Sequence of chain 1.A:
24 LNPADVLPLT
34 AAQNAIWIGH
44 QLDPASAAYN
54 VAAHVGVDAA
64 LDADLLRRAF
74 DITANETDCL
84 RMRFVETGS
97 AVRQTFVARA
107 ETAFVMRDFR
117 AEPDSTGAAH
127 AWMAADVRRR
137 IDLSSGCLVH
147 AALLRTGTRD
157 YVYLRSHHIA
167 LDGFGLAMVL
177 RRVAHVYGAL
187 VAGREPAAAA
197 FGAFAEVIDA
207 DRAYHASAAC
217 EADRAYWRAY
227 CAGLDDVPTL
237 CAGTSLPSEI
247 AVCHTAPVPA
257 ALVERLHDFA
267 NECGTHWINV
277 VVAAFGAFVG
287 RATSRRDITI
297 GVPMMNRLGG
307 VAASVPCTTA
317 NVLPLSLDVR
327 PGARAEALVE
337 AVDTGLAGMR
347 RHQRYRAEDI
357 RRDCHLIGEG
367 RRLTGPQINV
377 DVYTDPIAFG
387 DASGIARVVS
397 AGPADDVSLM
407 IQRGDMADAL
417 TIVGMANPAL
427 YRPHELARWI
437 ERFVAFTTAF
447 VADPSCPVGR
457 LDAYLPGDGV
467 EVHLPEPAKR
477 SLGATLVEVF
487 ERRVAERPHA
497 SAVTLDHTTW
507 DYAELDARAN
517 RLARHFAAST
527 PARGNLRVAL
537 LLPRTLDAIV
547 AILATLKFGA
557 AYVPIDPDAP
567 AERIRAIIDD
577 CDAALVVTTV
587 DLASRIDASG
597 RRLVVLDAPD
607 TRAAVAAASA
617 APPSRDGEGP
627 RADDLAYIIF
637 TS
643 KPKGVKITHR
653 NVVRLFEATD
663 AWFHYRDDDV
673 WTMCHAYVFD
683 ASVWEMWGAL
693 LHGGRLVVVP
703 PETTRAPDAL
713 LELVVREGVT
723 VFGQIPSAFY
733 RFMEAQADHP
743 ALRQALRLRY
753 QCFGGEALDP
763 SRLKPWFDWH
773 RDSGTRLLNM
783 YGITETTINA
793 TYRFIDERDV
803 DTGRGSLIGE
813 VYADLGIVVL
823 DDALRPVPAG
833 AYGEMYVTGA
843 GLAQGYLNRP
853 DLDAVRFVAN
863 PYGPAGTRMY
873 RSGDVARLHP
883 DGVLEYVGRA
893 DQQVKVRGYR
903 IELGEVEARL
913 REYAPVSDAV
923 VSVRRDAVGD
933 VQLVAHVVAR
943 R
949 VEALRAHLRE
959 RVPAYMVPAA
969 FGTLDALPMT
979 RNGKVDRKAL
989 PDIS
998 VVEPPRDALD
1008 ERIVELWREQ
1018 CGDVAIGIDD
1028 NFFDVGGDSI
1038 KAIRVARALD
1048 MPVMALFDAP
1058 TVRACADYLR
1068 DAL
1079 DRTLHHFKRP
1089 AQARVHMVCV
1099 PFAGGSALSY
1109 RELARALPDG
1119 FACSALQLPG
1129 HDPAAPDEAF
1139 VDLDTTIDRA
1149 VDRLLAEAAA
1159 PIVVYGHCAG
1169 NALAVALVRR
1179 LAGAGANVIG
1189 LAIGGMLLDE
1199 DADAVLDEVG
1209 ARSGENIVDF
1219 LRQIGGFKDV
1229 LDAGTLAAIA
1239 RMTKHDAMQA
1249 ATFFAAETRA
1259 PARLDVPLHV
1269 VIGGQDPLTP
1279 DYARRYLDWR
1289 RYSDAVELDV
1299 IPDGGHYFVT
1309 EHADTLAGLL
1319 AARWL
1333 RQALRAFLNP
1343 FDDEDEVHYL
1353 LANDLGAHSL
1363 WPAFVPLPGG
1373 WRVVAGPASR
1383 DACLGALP

Binding-site contacts:
Ligand atom P03 contacts residue ARG870 of chain 1.A at 3.2 Å.
Ligand atom O02 contacts residue GLY841 of chain 1.A at 4.2 Å.
Ligand atom C07 contacts residue ARG870 of chain 1.A at 3.6 Å.
Ligand atom O06 contacts residue THR869 of chain 1.A at 4.0 Å.
Ligand atom O02 contacts residue LEU844 of chain 1.A at 4.0 Å.
Ligand atom C01 contacts residue ALA842 of chain 1.A at 4.0 Å (hydrophobic).
Ligand atom O06 contacts residue ARG870 of chain 1.A at 2.7 Å (salt-bridge).
Ligand atom P03 contacts residue GLY841 of chain 1.A at 4.3 Å.
Ligand atom C01 contacts residue GLY841 of chain 1.A at 3.4 Å.
Ligand atom C07 contacts residue GLY868 of chain 1.A at 3.7 Å.
Ligand atom O04 contacts residue ARG870 of chain 1.A at 3.6 Å (salt-bridge).
Ligand atom O06 contacts residue GLY868 of chain 1.A at 4.3 Å.
Ligand atom O04 contacts residue GLY841 of chain 1.A at 3.5 Å (h-bond).
Ligand atom C01 contacts residue LEU844 of chain 1.A at 3.6 Å (hydrophobic).
Ligand atom O04 contacts residue THR869 of chain 1.A at 2.4 Å (h-bond).
Ligand atom C01 contacts residue ARG870 of chain 1.A at 3.4 Å.
Ligand atom O05 contacts residue THR869 of chain 1.A at 4.3 Å.
Ligand atom O02 contacts residue ARG870 of chain 1.A at 2.3 Å (salt-bridge).
Ligand atom C07 contacts residue THR869 of chain 1.A at 4.1 Å.
Ligand atom P03 contacts residue THR869 of chain 1.A at 3.6 Å.
Ligand atom O05 contacts residue ARG870 of chain 1.A at 4.2 Å.

The protein below binds the small molecule below.
Small molecule (SMILES): COP(=O)(O)OC